Binding-site contacts:
Ligand atom OP2 contacts residue THR246 of chain 1.B at 2.7 Å (h-bond).
Ligand atom C3 contacts residue GLY186 of chain 1.B at 3.8 Å.
Ligand atom C5 contacts residue LEU206 of chain 1.B at 3.7 Å (hydrophobic).
Ligand atom C4 contacts residue LYS150 of chain 1.B at 3.0 Å.
Ligand atom OP1 contacts residue GLY245 of chain 1.B at 3.6 Å.
Ligand atom O3 contacts residue TYR154 of chain 1.B at 2.7 Å (h-bond).
Ligand atom C10 contacts residue GLY186 of chain 1.B at 3.4 Å.
Ligand atom OP3 contacts residue ARG51 of chain 1.B at 2.8 Å (salt-bridge).
Ligand atom C5A contacts residue GLY245 of chain 1.B at 3.8 Å.
Ligand atom C4 contacts residue GLY186 of chain 1.B at 3.4 Å.
Ligand atom OP3 contacts residue ILE209 of chain 1.B at 2.8 Å (h-bond).
Ligand atom OP3 contacts residue GLY208 of chain 1.B at 3.6 Å.
Ligand atom N9 contacts residue LYS150 of chain 1.B at 3.7 Å.
Ligand atom C4A contacts residue LYS150 of chain 1.B at 2.5 Å.
Ligand atom N1 contacts residue ASP187 of chain 1.B at 3.6 Å.
Ligand atom C2A contacts residue SER185 of chain 1.B at 3.7 Å.
Ligand atom OP4 contacts residue GLY208 of chain 1.B at 3.7 Å.
Ligand atom O8 contacts residue LEU101 of chain 1.A at 3.0 Å (h-bond).
Ligand atom C6 contacts residue ASN188 of chain 1.B at 3.7 Å.
Ligand atom C6 contacts residue ASP187 of chain 1.B at 3.5 Å.
Ligand atom P contacts residue THR246 of chain 1.B at 3.6 Å.
Ligand atom P contacts residue ILE209 of chain 1.B at 3.6 Å.
Ligand atom OP4 contacts residue LEU206 of chain 1.B at 3.6 Å.
Ligand atom C3 contacts residue TYR154 of chain 1.B at 3.6 Å (hydrophobic).
Ligand atom N9 contacts residue GLY186 of chain 1.B at 2.9 Å (h-bond).
Ligand atom C3 contacts residue LYS150 of chain 1.B at 3.4 Å.
Ligand atom C2A contacts residue TYR154 of chain 1.B at 3.6 Å (hydrophobic).
Ligand atom OP1 contacts residue GLY208 of chain 1.B at 3.7 Å.
Ligand atom C5 contacts residue GLY186 of chain 1.B at 3.6 Å.
Ligand atom C2 contacts residue GLU183 of chain 1.B at 3.5 Å.
Ligand atom O3 contacts residue LYS150 of chain 1.B at 3.3 Å (salt-bridge).
Ligand atom C2A contacts residue ASN157 of chain 1.B at 3.5 Å.
Ligand atom N1 contacts residue GLU183 of chain 1.B at 2.6 Å (salt-bridge).
Ligand atom C9 contacts residue GLY186 of chain 1.B at 3.1 Å.
Ligand atom OP1 contacts residue THR210 of chain 1.B at 2.7 Å (h-bond).
Ligand atom O8 contacts residue GLY100 of chain 1.A at 3.6 Å.
Ligand atom C6 contacts residue GLU183 of chain 1.B at 3.4 Å.
Ligand atom C2A contacts residue GLU183 of chain 1.B at 3.5 Å.
Ligand atom C2A contacts residue ARG139 of chain 1.B at 3.5 Å.
Ligand atom OP1 contacts residue ILE209 of chain 1.B at 3.4 Å (h-bond).

A small-molecule ligand and the protein it binds are described below.
Small molecule (SMILES): Cc1ncc(COP(=O)(O)O)c(CNc2cccc(C(=O)O)c2)c1O

Sequence of chain 1.B:
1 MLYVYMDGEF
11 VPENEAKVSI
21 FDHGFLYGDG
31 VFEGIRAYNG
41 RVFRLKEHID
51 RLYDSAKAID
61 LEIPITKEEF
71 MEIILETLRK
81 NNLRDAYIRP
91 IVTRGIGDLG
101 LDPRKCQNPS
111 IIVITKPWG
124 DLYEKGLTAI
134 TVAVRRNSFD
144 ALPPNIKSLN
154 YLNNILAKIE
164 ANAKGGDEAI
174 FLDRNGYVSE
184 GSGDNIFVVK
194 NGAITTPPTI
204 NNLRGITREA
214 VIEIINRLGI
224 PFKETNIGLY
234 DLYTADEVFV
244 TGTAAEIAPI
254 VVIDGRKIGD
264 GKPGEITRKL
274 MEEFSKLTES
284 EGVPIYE

Sequence of chain 1.A:
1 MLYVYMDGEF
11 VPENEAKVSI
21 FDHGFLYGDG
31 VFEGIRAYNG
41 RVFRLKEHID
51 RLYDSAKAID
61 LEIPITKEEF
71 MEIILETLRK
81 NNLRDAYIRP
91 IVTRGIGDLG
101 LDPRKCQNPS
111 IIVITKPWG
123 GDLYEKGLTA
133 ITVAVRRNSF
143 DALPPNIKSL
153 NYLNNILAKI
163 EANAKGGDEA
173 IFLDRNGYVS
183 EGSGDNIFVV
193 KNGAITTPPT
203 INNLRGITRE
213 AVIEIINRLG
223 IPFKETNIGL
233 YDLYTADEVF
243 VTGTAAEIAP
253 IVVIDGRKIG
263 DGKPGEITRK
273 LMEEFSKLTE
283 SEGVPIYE